Binding-site contacts:
Ligand atom C6 contacts residue HIS146 of chain 1.C at 3.8 Å.
Ligand atom O6 contacts residue HIS146 of chain 1.C at 3.7 Å.
Ligand atom C7 contacts residue HIS146 of chain 1.C at 3.7 Å.
Ligand atom C8 contacts residue LYS147 of chain 1.C at 3.4 Å.
Ligand atom O5 contacts residue ASN149 of chain 1.C at 2.3 Å (h-bond).
Ligand atom C5 contacts residue ASN149 of chain 1.C at 3.6 Å.
Ligand atom N2 contacts residue ASN149 of chain 1.C at 2.8 Å (h-bond).
Ligand atom C6 contacts residue MET153 of chain 1.C at 3.6 Å (hydrophobic).
Ligand atom C8 contacts residue ASN148 of chain 1.C at 4.3 Å.
Ligand atom C2 contacts residue HIS146 of chain 1.C at 4.2 Å.
Ligand atom O6 contacts residue MET153 of chain 1.C at 3.3 Å (h-bond).
Ligand atom N2 contacts residue HIS146 of chain 1.C at 4.4 Å.
Ligand atom O7 contacts residue HIS146 of chain 1.C at 2.8 Å (h-bond).
Ligand atom C7 contacts residue LYS147 of chain 1.C at 4.1 Å.
Ligand atom C5 contacts residue MET153 of chain 1.C at 4.2 Å (hydrophobic).
Ligand atom C4 contacts residue ASN149 of chain 1.C at 4.2 Å.
Ligand atom C3 contacts residue ASN149 of chain 1.C at 3.7 Å.
Ligand atom C1 contacts residue ASN149 of chain 1.C at 1.4 Å.
Ligand atom C7 contacts residue ASN149 of chain 1.C at 3.7 Å.
Ligand atom C2 contacts residue ASN149 of chain 1.C at 2.4 Å.
Ligand atom O7 contacts residue ASN149 of chain 1.C at 4.3 Å.
Ligand atom O5 contacts residue MET153 of chain 1.C at 3.7 Å.
Ligand atom C4 contacts residue MET153 of chain 1.C at 4.3 Å (hydrophobic).

This protein binds this small molecule.
Small molecule (SMILES): CC(=O)N[C@H]1[C@H](O[C@H]2[C@H](O)[C@@H](NC(C)=O)CO[C@@H]2CO)O[C@H](CO)[C@@H](O)[C@@H]1O

Sequence of chain 1.C:
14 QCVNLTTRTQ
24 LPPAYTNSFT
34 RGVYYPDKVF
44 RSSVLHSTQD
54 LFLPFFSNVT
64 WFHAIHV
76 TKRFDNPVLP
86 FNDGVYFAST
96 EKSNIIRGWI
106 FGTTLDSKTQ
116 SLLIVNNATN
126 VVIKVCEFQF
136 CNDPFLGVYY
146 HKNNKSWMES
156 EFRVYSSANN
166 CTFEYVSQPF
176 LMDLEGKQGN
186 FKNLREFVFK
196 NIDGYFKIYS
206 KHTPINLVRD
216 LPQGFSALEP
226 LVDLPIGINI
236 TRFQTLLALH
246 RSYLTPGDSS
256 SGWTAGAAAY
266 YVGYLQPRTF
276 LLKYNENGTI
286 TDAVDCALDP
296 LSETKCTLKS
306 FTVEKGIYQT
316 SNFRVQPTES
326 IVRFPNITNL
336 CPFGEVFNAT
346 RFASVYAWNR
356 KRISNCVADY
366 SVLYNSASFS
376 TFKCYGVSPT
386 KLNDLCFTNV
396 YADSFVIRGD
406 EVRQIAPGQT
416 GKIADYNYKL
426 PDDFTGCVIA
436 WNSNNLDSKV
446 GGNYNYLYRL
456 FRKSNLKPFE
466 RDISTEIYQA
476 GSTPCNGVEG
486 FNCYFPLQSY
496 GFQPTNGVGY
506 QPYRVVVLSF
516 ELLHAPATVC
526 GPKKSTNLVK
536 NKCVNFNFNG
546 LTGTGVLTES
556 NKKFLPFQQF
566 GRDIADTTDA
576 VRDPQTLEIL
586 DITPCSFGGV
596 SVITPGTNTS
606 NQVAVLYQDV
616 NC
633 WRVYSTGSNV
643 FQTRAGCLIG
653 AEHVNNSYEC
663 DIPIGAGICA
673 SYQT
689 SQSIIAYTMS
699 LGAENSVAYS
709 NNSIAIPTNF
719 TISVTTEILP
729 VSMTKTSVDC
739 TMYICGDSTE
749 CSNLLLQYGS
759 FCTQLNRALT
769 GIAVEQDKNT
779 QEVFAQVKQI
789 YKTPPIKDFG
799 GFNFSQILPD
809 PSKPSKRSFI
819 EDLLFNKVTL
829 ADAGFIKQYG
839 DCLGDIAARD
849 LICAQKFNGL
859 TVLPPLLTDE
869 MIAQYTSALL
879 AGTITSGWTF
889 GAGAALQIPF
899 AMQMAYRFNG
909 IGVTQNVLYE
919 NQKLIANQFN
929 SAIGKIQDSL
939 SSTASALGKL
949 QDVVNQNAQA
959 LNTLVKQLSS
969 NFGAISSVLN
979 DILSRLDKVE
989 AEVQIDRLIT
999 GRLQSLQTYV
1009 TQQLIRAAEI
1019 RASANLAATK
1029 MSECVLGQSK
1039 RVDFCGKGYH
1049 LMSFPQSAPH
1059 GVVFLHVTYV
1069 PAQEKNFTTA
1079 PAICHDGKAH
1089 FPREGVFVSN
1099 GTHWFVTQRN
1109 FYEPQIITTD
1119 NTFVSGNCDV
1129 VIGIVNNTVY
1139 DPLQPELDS